Binding-site contacts:
Ligand atom N3 contacts residue ARG137 of chain 1.B at 3.1 Å (salt-bridge).
Ligand atom O2B contacts residue THR39 of chain 1.B at 2.7 Å (h-bond).
Ligand atom O1B contacts residue GLY37 of chain 1.B at 3.3 Å (h-bond).
Ligand atom O1A contacts residue THR40 of chain 1.B at 2.7 Å (h-bond).
Ligand atom O1A contacts residue THR39 of chain 1.B at 3.4 Å (h-bond).
Ligand atom O3G contacts residue ASP62 of chain 1.B at 3.4 Å (salt-bridge).
Ligand atom O3G contacts residue MG1 of chain 1.M at 3.3 Å.
Ligand atom PG contacts residue MG1 of chain 1.M at 3.2 Å.
Ligand atom O1A contacts residue GLY37 of chain 1.B at 3.3 Å.
Ligand atom O2B contacts residue MG1 of chain 1.M at 3.1 Å.
Ligand atom N6 contacts residue SER181 of chain 1.B at 3.3 Å (h-bond).
Ligand atom O1B contacts residue LYS38 of chain 1.B at 3.0 Å (salt-bridge).
Ligand atom C5' contacts residue GLY35 of chain 1.B at 3.2 Å.
Ligand atom N1 contacts residue GLU176 of chain 1.B at 2.6 Å (salt-bridge).
Ligand atom O1G contacts residue LYS38 of chain 1.B at 3.3 Å (salt-bridge).
Ligand atom N3B contacts residue GLY35 of chain 1.B at 2.9 Å (h-bond).
Ligand atom O2G contacts residue MG1 of chain 1.M at 1.9 Å.
Ligand atom C6 contacts residue THR173 of chain 1.B at 3.4 Å.
Ligand atom C5' contacts residue GLY37 of chain 1.B at 3.6 Å.
Ligand atom O3G contacts residue ADX1 of chain 1.K at 2.5 Å (h-bond).
Ligand atom O3A contacts residue GLY37 of chain 1.B at 3.1 Å (h-bond).
Ligand atom O4' contacts residue ARG137 of chain 1.B at 3.1 Å.
Ligand atom N1 contacts residue THR173 of chain 1.B at 2.9 Å (h-bond).
Ligand atom O2G contacts residue THR39 of chain 1.B at 2.8 Å (h-bond).
Ligand atom C2 contacts residue GLU176 of chain 1.B at 3.5 Å.
Ligand atom O1G contacts residue ADX1 of chain 1.K at 2.8 Å (h-bond).
Ligand atom N6 contacts residue THR173 of chain 1.B at 3.2 Å.
Ligand atom N6 contacts residue GLU177 of chain 1.B at 3.5 Å (salt-bridge).
Ligand atom C2 contacts residue ARG137 of chain 1.B at 3.6 Å.
Ligand atom O3G contacts residue LYS140 of chain 1.B at 2.6 Å (salt-bridge).
Ligand atom O3A contacts residue GLY35 of chain 1.B at 3.5 Å.
Ligand atom C5 contacts residue THR173 of chain 1.B at 3.6 Å.
Ligand atom C6 contacts residue GLU176 of chain 1.B at 3.5 Å.
Ligand atom PA contacts residue THR40 of chain 1.B at 3.6 Å.
Ligand atom PG contacts residue ADX1 of chain 1.K at 3.2 Å.
Ligand atom C4 contacts residue ARG137 of chain 1.B at 3.6 Å.
Ligand atom O5' contacts residue THR40 of chain 1.B at 3.6 Å (h-bond).
Ligand atom C8 contacts residue THR40 of chain 1.B at 3.5 Å.
Ligand atom C2 contacts residue THR173 of chain 1.B at 3.0 Å.
Ligand atom N6 contacts residue GLU176 of chain 1.B at 3.6 Å (salt-bridge).

This protein binds this small molecule.
Small molecule (SMILES): Nc1ncnc2c1ncn2[C@@H]1O[C@H](CO[P](=O)(O)O[P](=O)(O)NP(=O)(O)O)[C@@H](O)[C@H]1O

Sequence of chain 1.B:
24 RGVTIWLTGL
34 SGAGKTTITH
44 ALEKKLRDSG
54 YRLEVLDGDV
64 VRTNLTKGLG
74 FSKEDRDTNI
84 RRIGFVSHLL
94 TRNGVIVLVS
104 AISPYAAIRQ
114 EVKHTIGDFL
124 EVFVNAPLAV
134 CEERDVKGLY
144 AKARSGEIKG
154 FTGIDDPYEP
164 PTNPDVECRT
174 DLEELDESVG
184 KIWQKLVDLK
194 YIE